This protein binds this small molecule.
Small molecule (SMILES): CC(=O)N[C@@H]1[C@@H](O)[C@H](O)[C@@H](CO)O[C@H]1O

Binding-site contacts:
Ligand atom C3 contacts residue ASN332 of chain 1.A at 3.9 Å.
Ligand atom C1 contacts residue SER334 of chain 1.A at 4.3 Å.
Ligand atom C5 contacts residue ASN332 of chain 1.A at 3.8 Å.
Ligand atom C2 contacts residue ASN332 of chain 1.A at 2.5 Å.
Ligand atom O5 contacts residue SER334 of chain 1.A at 3.8 Å.
Ligand atom C1 contacts residue VAL335 of chain 1.A at 4.4 Å (hydrophobic).
Ligand atom O6 contacts residue VAL335 of chain 1.A at 4.2 Å.
Ligand atom C8 contacts residue ASN332 of chain 1.A at 4.0 Å.
Ligand atom C1 contacts residue ASN332 of chain 1.A at 1.5 Å.
Ligand atom C4 contacts residue ASN332 of chain 1.A at 4.4 Å.
Ligand atom C6 contacts residue SER334 of chain 1.A at 4.2 Å.
Ligand atom N2 contacts residue ASN332 of chain 1.A at 3.0 Å (h-bond).
Ligand atom C5 contacts residue SER334 of chain 1.A at 3.9 Å.
Ligand atom O5 contacts residue VAL335 of chain 1.A at 3.9 Å.
Ligand atom O7 contacts residue ASN332 of chain 1.A at 3.9 Å.
Ligand atom C7 contacts residue ASN332 of chain 1.A at 3.4 Å.
Ligand atom O5 contacts residue ASN332 of chain 1.A at 2.4 Å (h-bond).

Sequence of chain 1.A:
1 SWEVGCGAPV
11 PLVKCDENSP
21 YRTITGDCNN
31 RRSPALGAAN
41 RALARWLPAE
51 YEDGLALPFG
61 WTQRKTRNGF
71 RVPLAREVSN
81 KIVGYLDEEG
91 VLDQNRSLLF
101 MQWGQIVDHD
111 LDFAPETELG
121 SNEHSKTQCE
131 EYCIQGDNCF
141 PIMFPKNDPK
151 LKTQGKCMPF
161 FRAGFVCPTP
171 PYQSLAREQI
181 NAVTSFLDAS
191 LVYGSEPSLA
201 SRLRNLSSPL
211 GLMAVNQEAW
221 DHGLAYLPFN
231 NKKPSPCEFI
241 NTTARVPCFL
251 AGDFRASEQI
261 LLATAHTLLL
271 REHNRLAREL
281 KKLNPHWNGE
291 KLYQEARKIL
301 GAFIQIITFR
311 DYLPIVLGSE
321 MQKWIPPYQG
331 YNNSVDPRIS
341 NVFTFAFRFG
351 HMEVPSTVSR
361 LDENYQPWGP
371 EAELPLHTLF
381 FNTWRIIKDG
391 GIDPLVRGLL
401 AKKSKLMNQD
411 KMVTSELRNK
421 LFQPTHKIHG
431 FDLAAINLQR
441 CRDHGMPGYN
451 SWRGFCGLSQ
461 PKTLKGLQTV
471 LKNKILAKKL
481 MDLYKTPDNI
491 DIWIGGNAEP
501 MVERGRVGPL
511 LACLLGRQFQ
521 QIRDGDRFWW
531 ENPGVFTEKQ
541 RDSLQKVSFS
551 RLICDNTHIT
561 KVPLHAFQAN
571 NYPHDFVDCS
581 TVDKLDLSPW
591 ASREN